This small molecule binds to this protein.
Small molecule (SMILES): Nc1ncnc2c1ncn2[C@@H]1O[C@H](COP(=O)(O)OP(=O)(O)OP(O)(O)=S)[C@@H](O)[C@H]1O

Sequence of chain 1.C:
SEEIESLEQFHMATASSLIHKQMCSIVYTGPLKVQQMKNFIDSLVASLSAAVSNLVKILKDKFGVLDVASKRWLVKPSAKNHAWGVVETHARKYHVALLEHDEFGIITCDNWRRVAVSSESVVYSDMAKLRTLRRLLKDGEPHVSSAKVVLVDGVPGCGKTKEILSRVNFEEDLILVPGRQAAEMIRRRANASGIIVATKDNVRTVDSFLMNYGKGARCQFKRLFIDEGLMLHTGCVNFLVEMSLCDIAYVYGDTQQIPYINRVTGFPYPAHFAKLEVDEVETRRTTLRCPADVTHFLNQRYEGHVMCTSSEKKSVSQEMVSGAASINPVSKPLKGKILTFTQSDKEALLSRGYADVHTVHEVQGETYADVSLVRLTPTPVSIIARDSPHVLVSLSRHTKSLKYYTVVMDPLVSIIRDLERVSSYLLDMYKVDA

Binding-site contacts:
Ligand atom O3G contacts residue ARG411 of chain 1.C at 2.9 Å (salt-bridge).
Ligand atom O2' contacts residue ARG303 of chain 1.C at 3.7 Å.
Ligand atom PA contacts residue ARG303 of chain 1.C at 3.7 Å.
Ligand atom O3A contacts residue GLY171 of chain 1.C at 3.5 Å.
Ligand atom O1A contacts residue GLY173 of chain 1.C at 3.1 Å.
Ligand atom O3A contacts residue ARG303 of chain 1.C at 2.9 Å (salt-bridge).
Ligand atom O2G contacts residue MG1 of chain 1.J at 2.0 Å.
Ligand atom O1A contacts residue LYS174 of chain 1.C at 3.4 Å (salt-bridge).
Ligand atom O1A contacts residue LYS176 of chain 1.C at 2.9 Å (salt-bridge).
Ligand atom O3G contacts residue ARG303 of chain 1.C at 2.7 Å (salt-bridge).
Ligand atom O2G contacts residue GLY379 of chain 1.C at 3.6 Å.
Ligand atom PB contacts residue MG1 of chain 1.J at 3.4 Å.
Ligand atom O3B contacts residue GLY171 of chain 1.C at 2.8 Å (h-bond).
Ligand atom C2' contacts residue THR381 of chain 1.C at 3.6 Å.
Ligand atom O2A contacts residue ARG203 of chain 1.C at 2.8 Å (salt-bridge).
Ligand atom S1G contacts residue GLN271 of chain 1.C at 3.7 Å.
Ligand atom O2B contacts residue THR175 of chain 1.C at 3.1 Å (h-bond).
Ligand atom O2A contacts residue THR175 of chain 1.C at 3.8 Å.
Ligand atom O2' contacts residue THR381 of chain 1.C at 3.6 Å.
Ligand atom O1B contacts residue LYS174 of chain 1.C at 2.6 Å (salt-bridge).
Ligand atom S1G contacts residue PRO170 of chain 1.C at 3.6 Å.
Ligand atom O5' contacts residue ARG303 of chain 1.C at 3.8 Å.
Ligand atom O3' contacts residue LEU302 of chain 1.C at 2.8 Å (h-bond).
Ligand atom C3' contacts residue ARG303 of chain 1.C at 3.6 Å.
Ligand atom O1B contacts residue CYS172 of chain 1.C at 3.2 Å (h-bond).
Ligand atom O2B contacts residue LYS174 of chain 1.C at 3.6 Å.
Ligand atom O1B contacts residue GLY171 of chain 1.C at 3.6 Å.
Ligand atom S1G contacts residue LYS174 of chain 1.C at 3.5 Å (salt-bridge).
Ligand atom O2B contacts residue MG1 of chain 1.J at 2.1 Å.
Ligand atom PB contacts residue GLY171 of chain 1.C at 3.7 Å.
Ligand atom O3B contacts residue MG1 of chain 1.J at 3.8 Å.
Ligand atom O1A contacts residue THR175 of chain 1.C at 3.3 Å (h-bond).
Ligand atom O3G contacts residue GLY379 of chain 1.C at 3.5 Å.
Ligand atom O1B contacts residue GLY173 of chain 1.C at 2.6 Å (h-bond).
Ligand atom PB contacts residue LYS174 of chain 1.C at 3.7 Å.
Ligand atom C8 contacts residue THR381 of chain 1.C at 3.5 Å.
Ligand atom O3' contacts residue ARG303 of chain 1.C at 3.3 Å (salt-bridge).
Ligand atom O3B contacts residue LYS174 of chain 1.C at 3.3 Å.
Ligand atom PG contacts residue MG1 of chain 1.J at 3.4 Å.
Ligand atom S1G contacts residue ARG411 of chain 1.C at 3.3 Å (salt-bridge).